Sequence of chain 1.D:
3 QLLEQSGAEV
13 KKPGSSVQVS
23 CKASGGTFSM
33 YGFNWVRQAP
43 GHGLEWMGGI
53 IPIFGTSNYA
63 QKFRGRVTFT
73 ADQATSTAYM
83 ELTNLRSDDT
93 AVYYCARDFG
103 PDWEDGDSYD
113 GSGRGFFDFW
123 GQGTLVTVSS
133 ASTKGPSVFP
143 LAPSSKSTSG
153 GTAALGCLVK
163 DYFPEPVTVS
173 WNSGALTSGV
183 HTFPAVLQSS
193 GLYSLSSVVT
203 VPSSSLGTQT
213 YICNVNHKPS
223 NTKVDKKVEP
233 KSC

This protein binds this small molecule.
Small molecule (SMILES): OC[C@@H](O)C(O)[C@@H](O)CO

Binding-site contacts:
Ligand atom O5 contacts residue LYS220 of chain 2.D at 4.4 Å.
Ligand atom O2 contacts residue GLY9 of chain 2.D at 3.6 Å.
Ligand atom C2 contacts residue GLY9 of chain 2.D at 4.2 Å.
Ligand atom O2 contacts residue SER8 of chain 2.D at 3.6 Å.
Ligand atom C5 contacts residue LYS220 of chain 2.D at 4.5 Å.
Ligand atom C1 contacts residue GLY9 of chain 2.D at 3.8 Å.
Ligand atom C3 contacts residue LYS220 of chain 2.D at 4.0 Å.
Ligand atom O1 contacts residue GLY9 of chain 2.D at 4.2 Å.
Ligand atom O3 contacts residue SER8 of chain 2.D at 4.0 Å.
Ligand atom O3 contacts residue LYS220 of chain 2.D at 2.8 Å (salt-bridge).
Ligand atom C1 contacts residue LYS229 of chain 1.D at 4.5 Å.
Ligand atom O3 contacts residue GLY9 of chain 2.D at 3.7 Å.

Sequence of chain 2.D:
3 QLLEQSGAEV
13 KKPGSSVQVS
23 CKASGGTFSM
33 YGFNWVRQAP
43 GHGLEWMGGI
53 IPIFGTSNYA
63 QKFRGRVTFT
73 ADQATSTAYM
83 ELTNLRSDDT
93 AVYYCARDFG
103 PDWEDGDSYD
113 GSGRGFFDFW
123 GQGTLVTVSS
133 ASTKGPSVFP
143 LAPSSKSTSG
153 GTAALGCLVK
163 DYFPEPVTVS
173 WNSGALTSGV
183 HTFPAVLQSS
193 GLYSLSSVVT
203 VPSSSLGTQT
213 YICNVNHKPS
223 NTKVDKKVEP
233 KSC